Binding-site contacts:
Ligand atom C2 contacts residue GLN115 of chain 1.B at 3.8 Å.
Ligand atom O3' contacts residue ARG153 of chain 1.B at 3.5 Å (salt-bridge).
Ligand atom C4 contacts residue MET118 of chain 1.B at 4.0 Å (hydrophobic).
Ligand atom O6 contacts residue GLN115 of chain 1.B at 2.4 Å (h-bond).
Ligand atom C3' contacts residue GLU73 of chain 1.B at 4.0 Å.
Ligand atom O3' contacts residue TRP78 of chain 1.B at 3.6 Å.
Ligand atom N9 contacts residue TYR162 of chain 1.B at 3.4 Å.
Ligand atom O3' contacts residue GLU73 of chain 1.B at 3.2 Å (salt-bridge).
Ligand atom C2 contacts residue MET118 of chain 1.B at 3.7 Å (hydrophobic).
Ligand atom O6 contacts residue TYR162 of chain 1.B at 3.8 Å.
Ligand atom C2 contacts residue TYR162 of chain 1.B at 3.4 Å (hydrophobic).
Ligand atom O1' contacts residue TYR91 of chain 1.B at 4.0 Å.
Ligand atom N3 contacts residue MET118 of chain 1.B at 3.5 Å.
Ligand atom N7 contacts residue TYR91 of chain 1.B at 3.9 Å.
Ligand atom N1 contacts residue TYR162 of chain 1.B at 3.2 Å.
Ligand atom N7 contacts residue ARG166 of chain 1.B at 3.8 Å.
Ligand atom C8 contacts residue TYR91 of chain 1.B at 3.3 Å (hydrophobic).
Ligand atom C6 contacts residue TYR162 of chain 1.B at 3.4 Å (hydrophobic).
Ligand atom N2 contacts residue GLN115 of chain 1.B at 3.7 Å.
Ligand atom N3 contacts residue TYR162 of chain 1.B at 3.5 Å.
Ligand atom C3' contacts residue ILE87 of chain 1.B at 3.6 Å (hydrophobic).
Ligand atom C3' contacts residue TRP78 of chain 1.B at 4.1 Å (hydrophobic).
Ligand atom N1 contacts residue GLN115 of chain 1.B at 2.9 Å (h-bond).
Ligand atom C1' contacts residue ARG153 of chain 1.B at 4.0 Å.
Ligand atom C2' contacts residue ILE87 of chain 1.B at 3.7 Å (hydrophobic).
Ligand atom N2 contacts residue MET118 of chain 1.B at 3.4 Å.
Ligand atom C6 contacts residue ILE90 of chain 1.B at 3.9 Å (hydrophobic).
Ligand atom O1' contacts residue HIS48 of chain 1.B at 4.0 Å.
Ligand atom O3' contacts residue ARG212 of chain 1.B at 3.9 Å.
Ligand atom O6 contacts residue ARG166 of chain 1.B at 4.0 Å.
Ligand atom N1 contacts residue MET118 of chain 1.B at 4.0 Å.
Ligand atom C5 contacts residue TYR162 of chain 1.B at 3.1 Å (hydrophobic).
Ligand atom C1' contacts residue TYR162 of chain 1.B at 3.7 Å (hydrophobic).
Ligand atom N7 contacts residue TYR162 of chain 1.B at 3.5 Å.
Ligand atom O6 contacts residue ILE90 of chain 1.B at 3.7 Å.
Ligand atom N2 contacts residue TYR162 of chain 1.B at 3.9 Å.
Ligand atom C3' contacts residue ARG212 of chain 1.B at 3.2 Å.
Ligand atom C8 contacts residue TYR162 of chain 1.B at 3.4 Å (hydrophobic).
Ligand atom C6 contacts residue GLN115 of chain 1.B at 3.3 Å.
Ligand atom C4 contacts residue TYR162 of chain 1.B at 3.3 Å (hydrophobic).

Sequence of chain 1.B:
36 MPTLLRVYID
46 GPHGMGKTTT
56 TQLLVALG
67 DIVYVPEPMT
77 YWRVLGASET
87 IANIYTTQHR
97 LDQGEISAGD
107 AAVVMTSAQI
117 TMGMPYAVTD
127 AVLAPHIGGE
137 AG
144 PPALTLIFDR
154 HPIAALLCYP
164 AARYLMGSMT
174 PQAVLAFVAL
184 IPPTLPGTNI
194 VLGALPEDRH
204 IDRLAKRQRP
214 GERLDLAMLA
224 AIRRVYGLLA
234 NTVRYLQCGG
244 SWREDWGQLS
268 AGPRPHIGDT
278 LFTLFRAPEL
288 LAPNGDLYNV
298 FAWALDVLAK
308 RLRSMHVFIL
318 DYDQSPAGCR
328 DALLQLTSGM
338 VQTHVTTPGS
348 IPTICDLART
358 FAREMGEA

A small-molecule ligand and the protein it binds are described below.
Small molecule (SMILES): Nc1nc2c(ncn2COCCO)c(=O)[nH]1